Sequence of chain 1.B:
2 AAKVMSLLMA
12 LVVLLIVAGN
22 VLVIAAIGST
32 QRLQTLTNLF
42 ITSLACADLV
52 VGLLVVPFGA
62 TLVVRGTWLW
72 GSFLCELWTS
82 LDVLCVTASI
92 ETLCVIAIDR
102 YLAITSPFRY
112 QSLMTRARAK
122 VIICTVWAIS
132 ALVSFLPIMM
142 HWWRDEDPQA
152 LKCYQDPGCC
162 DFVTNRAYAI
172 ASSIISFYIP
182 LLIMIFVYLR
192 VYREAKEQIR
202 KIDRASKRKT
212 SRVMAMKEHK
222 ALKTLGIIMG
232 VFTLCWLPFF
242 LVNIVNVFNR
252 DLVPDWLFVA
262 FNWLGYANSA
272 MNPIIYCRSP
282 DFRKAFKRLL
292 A

The protein below binds the small molecule below.
Small molecule (SMILES): CCCCCCCCCC(=O)N(CCO)C[C@@H](O)[C@@H](O)[C@@H](O)[C@@H](O)CO

Binding-site contacts:
Ligand atom C35 contacts residue ALA172 of chain 1.B at 4.0 Å (hydrophobic).
Ligand atom C41 contacts residue TYR169 of chain 1.B at 4.3 Å (hydrophobic).
Ligand atom O53 contacts residue ALA168 of chain 1.B at 3.1 Å.
Ligand atom C36 contacts residue ALA172 of chain 1.B at 3.9 Å (hydrophobic).
Ligand atom O44 contacts residue TRP143 of chain 1.B at 3.7 Å.
Ligand atom C43 contacts residue ASN166 of chain 1.B at 4.1 Å.
Ligand atom O44 contacts residue ALA168 of chain 1.B at 3.9 Å.
Ligand atom C43 contacts residue TRP143 of chain 1.B at 3.6 Å (hydrophobic).
Ligand atom O49 contacts residue ALA172 of chain 1.B at 3.2 Å.
Ligand atom O47 contacts residue TRP143 of chain 1.B at 4.5 Å.
Ligand atom O34 contacts residue LEU133 of chain 1.B at 4.0 Å.
Ligand atom O47 contacts residue PRO138 of chain 1.B at 4.0 Å.
Ligand atom C42 contacts residue ALA168 of chain 1.B at 4.1 Å (hydrophobic).
Ligand atom O51 contacts residue PRO138 of chain 1.B at 4.4 Å.
Ligand atom O53 contacts residue ASN166 of chain 1.B at 4.1 Å.
Ligand atom C42 contacts residue TYR169 of chain 1.B at 4.3 Å (hydrophobic).
Ligand atom C15 contacts residue LEU133 of chain 1.B at 3.4 Å (hydrophobic).
Ligand atom C37 contacts residue PRO138 of chain 1.B at 4.3 Å (hydrophobic).
Ligand atom C12 contacts residue LEU133 of chain 1.B at 4.3 Å (hydrophobic).
Ligand atom C36 contacts residue ILE176 of chain 1.B at 4.3 Å (hydrophobic).
Ligand atom C9 contacts residue LEU133 of chain 1.B at 3.9 Å (hydrophobic).
Ligand atom C0 contacts residue THR126 of chain 1.B at 4.2 Å.
Ligand atom C0 contacts residue ILE130 of chain 1.B at 4.3 Å (hydrophobic).
Ligand atom O53 contacts residue TYR169 of chain 1.B at 2.9 Å (h-bond).
Ligand atom O44 contacts residue ASN166 of chain 1.B at 3.6 Å.
Ligand atom O51 contacts residue TRP143 of chain 1.B at 3.2 Å.
Ligand atom C24 contacts residue ILE176 of chain 1.B at 4.1 Å (hydrophobic).
Ligand atom O49 contacts residue ALA168 of chain 1.B at 4.1 Å.
Ligand atom C18 contacts residue LEU133 of chain 1.B at 4.4 Å (hydrophobic).
Ligand atom C30 contacts residue ILE176 of chain 1.B at 4.4 Å (hydrophobic).
Ligand atom N33 contacts residue ILE176 of chain 1.B at 4.1 Å.
Ligand atom O47 contacts residue LEU133 of chain 1.B at 4.4 Å.
Ligand atom C40 contacts residue ALA172 of chain 1.B at 4.4 Å (hydrophobic).
Ligand atom C35 contacts residue ILE176 of chain 1.B at 4.3 Å (hydrophobic).
Ligand atom C1 contacts residue ILE130 of chain 1.B at 4.4 Å (hydrophobic).
Ligand atom O34 contacts residue VAL134 of chain 1.B at 4.3 Å.